Sequence of chain 1.A:
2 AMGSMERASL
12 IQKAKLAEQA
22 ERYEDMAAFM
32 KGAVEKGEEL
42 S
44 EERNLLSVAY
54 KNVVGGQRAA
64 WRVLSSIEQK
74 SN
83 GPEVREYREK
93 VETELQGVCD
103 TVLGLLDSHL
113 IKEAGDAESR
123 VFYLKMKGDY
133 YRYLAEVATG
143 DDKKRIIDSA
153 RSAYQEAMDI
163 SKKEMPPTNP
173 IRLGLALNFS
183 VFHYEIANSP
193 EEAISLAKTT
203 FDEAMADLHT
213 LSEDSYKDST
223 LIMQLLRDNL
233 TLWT

Binding-site contacts:
Ligand atom CB contacts residue ASN180 of chain 1.A at 3.3 Å.
Ligand atom N contacts residue ASN180 of chain 1.A at 2.8 Å (h-bond).
Ligand atom CD contacts residue GLU187 of chain 1.A at 2.9 Å.
Ligand atom CA contacts residue ASN231 of chain 1.A at 3.8 Å.
Ligand atom CZ contacts residue GLU187 of chain 1.A at 3.4 Å.
Ligand atom C contacts residue ASN180 of chain 1.A at 3.5 Å.
Ligand atom O3P contacts residue TYR135 of chain 1.A at 2.7 Å (h-bond).
Ligand atom CA contacts residue ASN180 of chain 1.A at 3.4 Å.
Ligand atom N contacts residue LEU179 of chain 1.A at 3.5 Å.
Ligand atom C contacts residue LEU179 of chain 1.A at 3.6 Å (hydrophobic).
Ligand atom P contacts residue ARG61 of chain 1.A at 3.7 Å.
Ligand atom O contacts residue LEU179 of chain 1.A at 3.8 Å.
Ligand atom CH2 contacts residue 09W1 of chain 1.D at 3.3 Å.
Ligand atom CE3 contacts residue GLY176 of chain 1.A at 3.8 Å.
Ligand atom NH2 contacts residue LEU227 of chain 1.A at 3.6 Å.
Ligand atom P contacts residue LYS54 of chain 1.A at 3.7 Å.
Ligand atom CD contacts residue GLU187 of chain 1.A at 2.9 Å.
Ligand atom O3P contacts residue LYS54 of chain 1.A at 3.7 Å.
Ligand atom C contacts residue ASN231 of chain 1.A at 3.7 Å.
Ligand atom O contacts residue VAL183 of chain 1.A at 3.4 Å.
Ligand atom O1P contacts residue ARG61 of chain 1.A at 3.0 Å (salt-bridge).
Ligand atom O contacts residue ASN231 of chain 1.A at 3.0 Å (h-bond).
Ligand atom P contacts residue ARG134 of chain 1.A at 3.8 Å.
Ligand atom NE contacts residue GLU187 of chain 1.A at 3.4 Å (salt-bridge).
Ligand atom CB contacts residue ASN231 of chain 1.A at 3.5 Å.
Ligand atom CB contacts residue TRP235 of chain 1.A at 3.7 Å (hydrophobic).
Ligand atom NH2 contacts residue GLU187 of chain 1.A at 2.8 Å (salt-bridge).
Ligand atom O2P contacts residue ARG61 of chain 1.A at 2.9 Å (salt-bridge).
Ligand atom CZ2 contacts residue ILE224 of chain 1.A at 3.7 Å (hydrophobic).
Ligand atom NE contacts residue LEU227 of chain 1.A at 3.7 Å.
Ligand atom CB contacts residue ASN231 of chain 1.A at 3.8 Å.
Ligand atom CE2 contacts residue ILE224 of chain 1.A at 3.8 Å (hydrophobic).
Ligand atom CA contacts residue ASN231 of chain 1.A at 3.5 Å.
Ligand atom O3P contacts residue ARG134 of chain 1.A at 2.8 Å (salt-bridge).
Ligand atom N contacts residue ASN231 of chain 1.A at 2.8 Å (h-bond).
Ligand atom O2P contacts residue LYS54 of chain 1.A at 2.6 Å (salt-bridge).
Ligand atom CG contacts residue GLU187 of chain 1.A at 3.5 Å.
Ligand atom CZ3 contacts residue PRO172 of chain 1.A at 3.8 Å (hydrophobic).
Ligand atom O1P contacts residue ARG134 of chain 1.A at 2.8 Å (salt-bridge).
Ligand atom CZ2 contacts residue 09W1 of chain 1.D at 3.5 Å.

A protein and the small-molecule ligand that binds it are described below.
Small molecule (SMILES): NC(=[NH2+])NCCC[C@@H](C=O)NC(=O)[C@H](Cc1c[nH]c2ccccc12)NC(=O)[C@H](COP(=O)(O)O)NC(=O)[C@H](CO)NC(=O)[C@@H]1CCCN1C(=O)[C@@H](N)CCCNC(N)=[NH2+]